Sequence of chain 1.A:
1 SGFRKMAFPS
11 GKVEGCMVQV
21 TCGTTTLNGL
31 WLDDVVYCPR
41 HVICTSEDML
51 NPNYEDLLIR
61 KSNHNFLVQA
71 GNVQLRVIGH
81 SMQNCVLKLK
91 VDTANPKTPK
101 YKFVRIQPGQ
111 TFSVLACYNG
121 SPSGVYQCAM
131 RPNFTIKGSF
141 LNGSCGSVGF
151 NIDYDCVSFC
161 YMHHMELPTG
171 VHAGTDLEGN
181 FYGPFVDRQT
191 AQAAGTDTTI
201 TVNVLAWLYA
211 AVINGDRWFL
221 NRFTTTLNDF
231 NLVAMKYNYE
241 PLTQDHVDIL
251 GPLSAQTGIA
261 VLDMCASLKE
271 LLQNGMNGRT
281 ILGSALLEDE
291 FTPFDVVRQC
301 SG

Sequence of chain 1.B:
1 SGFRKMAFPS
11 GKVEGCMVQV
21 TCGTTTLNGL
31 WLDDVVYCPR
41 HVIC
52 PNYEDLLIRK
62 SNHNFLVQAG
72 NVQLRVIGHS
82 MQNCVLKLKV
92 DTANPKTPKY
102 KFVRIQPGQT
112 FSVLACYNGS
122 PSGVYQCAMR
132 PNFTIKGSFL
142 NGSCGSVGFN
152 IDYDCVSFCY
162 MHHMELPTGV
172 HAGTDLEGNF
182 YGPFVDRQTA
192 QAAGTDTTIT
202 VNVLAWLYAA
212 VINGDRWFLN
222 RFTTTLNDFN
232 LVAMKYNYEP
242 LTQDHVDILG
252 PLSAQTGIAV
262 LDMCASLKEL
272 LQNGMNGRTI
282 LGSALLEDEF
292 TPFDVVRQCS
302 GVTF

Binding-site contacts:
Ligand atom C14 contacts residue GLU166 of chain 1.B at 3.4 Å.
Ligand atom C17 contacts residue ASN142 of chain 1.B at 3.8 Å.
Ligand atom C13 contacts residue PHE140 of chain 1.B at 3.8 Å (hydrophobic).
Ligand atom C5 contacts residue HIS164 of chain 1.B at 3.4 Å.
Ligand atom N1 contacts residue HIS163 of chain 1.B at 2.8 Å (h-bond).
Ligand atom C13 contacts residue ASN142 of chain 1.B at 3.9 Å.
Ligand atom O contacts residue GLU166 of chain 1.B at 3.1 Å (salt-bridge).
Ligand atom C5 contacts residue MET165 of chain 1.B at 3.6 Å (hydrophobic).
Ligand atom CL contacts residue MET165 of chain 1.B at 3.9 Å.
Ligand atom N1 contacts residue PHE140 of chain 1.B at 3.7 Å.
Ligand atom C1 contacts residue GLN189 of chain 1.B at 4.0 Å.
Ligand atom C12 contacts residue PHE140 of chain 1.B at 3.4 Å (hydrophobic).
Ligand atom C14 contacts residue ASN142 of chain 1.B at 3.8 Å.
Ligand atom C2 contacts residue GLN189 of chain 1.B at 3.4 Å.
Ligand atom C5 contacts residue HIS41 of chain 1.B at 3.8 Å.
Ligand atom N1 contacts residue LEU141 of chain 1.B at 3.9 Å.
Ligand atom C6 contacts residue CYS145 of chain 1.B at 3.9 Å (hydrophobic).
Ligand atom C11 contacts residue GLU166 of chain 1.B at 3.9 Å.
Ligand atom C15 contacts residue ASN142 of chain 1.B at 3.9 Å.
Ligand atom C1 contacts residue ARG188 of chain 1.B at 3.7 Å.
Ligand atom C12 contacts residue GLU166 of chain 1.B at 3.6 Å.
Ligand atom CL contacts residue HIS41 of chain 1.B at 3.9 Å.
Ligand atom CL contacts residue ARG188 of chain 1.B at 3.4 Å.
Ligand atom C12 contacts residue LEU141 of chain 1.B at 3.6 Å (hydrophobic).
Ligand atom C9 contacts residue MET165 of chain 1.B at 3.8 Å (hydrophobic).
Ligand atom N1 contacts residue SER144 of chain 1.B at 3.6 Å (h-bond).
Ligand atom C12 contacts residue HIS163 of chain 1.B at 3.9 Å.
Ligand atom C14 contacts residue PHE140 of chain 1.B at 3.4 Å (hydrophobic).
Ligand atom C6 contacts residue HIS164 of chain 1.B at 3.6 Å.
Ligand atom C11 contacts residue CYS145 of chain 1.B at 3.9 Å (hydrophobic).
Ligand atom C13 contacts residue GLU166 of chain 1.B at 3.7 Å.
Ligand atom N1 contacts residue GLU166 of chain 1.B at 3.9 Å.
Ligand atom C13 contacts residue LEU141 of chain 1.B at 3.7 Å (hydrophobic).
Ligand atom C14 contacts residue LEU141 of chain 1.B at 3.7 Å (hydrophobic).
Ligand atom C14 contacts residue SER1 of chain 1.A at 3.7 Å.
Ligand atom O contacts residue MET165 of chain 1.B at 3.4 Å.
Ligand atom C8 contacts residue CYS145 of chain 1.B at 4.0 Å (hydrophobic).
Ligand atom C8 contacts residue ASN142 of chain 1.B at 3.4 Å.
Ligand atom C11 contacts residue HIS163 of chain 1.B at 3.3 Å.
Ligand atom CL contacts residue ASP187 of chain 1.B at 3.0 Å.

The protein below binds the small molecule below.
Small molecule (SMILES): O=C1[C@@H](c2cccc(Cl)c2)CCN1c1cncc2ccccc12